Binding-site contacts:
Ligand atom C1 contacts residue ALA259 of chain 1.A at 4.3 Å (hydrophobic).
Ligand atom C5 contacts residue ASN238 of chain 1.A at 3.7 Å.
Ligand atom O6 contacts residue PRO260 of chain 1.A at 3.5 Å.
Ligand atom C7 contacts residue ASN238 of chain 1.A at 3.3 Å.
Ligand atom O5 contacts residue ALA259 of chain 1.A at 3.8 Å.
Ligand atom O6 contacts residue TYR303 of chain 1.A at 4.0 Å.
Ligand atom C1 contacts residue ASN238 of chain 1.A at 1.5 Å.
Ligand atom O5 contacts residue ASN238 of chain 1.A at 2.4 Å (h-bond).
Ligand atom C2 contacts residue ASN238 of chain 1.A at 2.5 Å.
Ligand atom C8 contacts residue ASN238 of chain 1.A at 4.4 Å.
Ligand atom O6 contacts residue ALA259 of chain 1.A at 4.0 Å.
Ligand atom C3 contacts residue ASN238 of chain 1.A at 3.9 Å.
Ligand atom N2 contacts residue ASN238 of chain 1.A at 2.9 Å (h-bond).
Ligand atom O7 contacts residue ASN238 of chain 1.A at 3.3 Å (h-bond).
Ligand atom C4 contacts residue ASN238 of chain 1.A at 4.4 Å.

Sequence of chain 1.A:
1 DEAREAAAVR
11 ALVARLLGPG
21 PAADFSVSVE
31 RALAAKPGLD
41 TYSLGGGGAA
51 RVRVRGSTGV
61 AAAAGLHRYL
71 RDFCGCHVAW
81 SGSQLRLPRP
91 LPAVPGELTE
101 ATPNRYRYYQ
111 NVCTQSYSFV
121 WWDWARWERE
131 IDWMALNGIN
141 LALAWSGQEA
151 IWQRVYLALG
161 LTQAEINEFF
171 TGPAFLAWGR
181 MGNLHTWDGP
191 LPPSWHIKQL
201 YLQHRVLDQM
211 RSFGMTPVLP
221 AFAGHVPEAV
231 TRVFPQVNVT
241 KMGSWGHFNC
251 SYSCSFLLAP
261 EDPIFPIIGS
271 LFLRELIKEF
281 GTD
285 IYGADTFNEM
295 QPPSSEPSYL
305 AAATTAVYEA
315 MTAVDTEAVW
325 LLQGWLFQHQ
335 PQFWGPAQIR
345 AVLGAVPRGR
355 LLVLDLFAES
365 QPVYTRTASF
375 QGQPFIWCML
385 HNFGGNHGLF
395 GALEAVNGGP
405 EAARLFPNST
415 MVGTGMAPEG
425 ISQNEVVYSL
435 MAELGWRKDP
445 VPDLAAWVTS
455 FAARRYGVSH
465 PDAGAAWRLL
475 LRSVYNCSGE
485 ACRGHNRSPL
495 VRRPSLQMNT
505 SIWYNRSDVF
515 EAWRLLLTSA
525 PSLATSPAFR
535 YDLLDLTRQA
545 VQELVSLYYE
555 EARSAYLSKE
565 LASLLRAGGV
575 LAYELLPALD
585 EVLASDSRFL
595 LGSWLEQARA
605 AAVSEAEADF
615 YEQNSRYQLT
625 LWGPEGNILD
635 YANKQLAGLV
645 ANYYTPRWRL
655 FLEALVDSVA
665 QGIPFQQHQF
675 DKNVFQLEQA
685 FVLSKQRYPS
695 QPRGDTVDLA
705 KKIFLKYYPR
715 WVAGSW

This protein binds this small molecule.
Small molecule (SMILES): CC(=O)N[C@@H]1[C@@H](O)[C@H](O)[C@@H](CO)O[C@H]1O